Binding-site contacts:
Ligand atom C7 contacts residue ASN11 of chain 1.A at 4.1 Å.
Ligand atom O5 contacts residue ASN11 of chain 1.A at 2.5 Å (h-bond).
Ligand atom C4 contacts residue ASN11 of chain 1.A at 4.3 Å.
Ligand atom C1 contacts residue ASN11 of chain 1.A at 1.4 Å.
Ligand atom N2 contacts residue ASN11 of chain 1.A at 2.9 Å (h-bond).
Ligand atom C5 contacts residue ASN11 of chain 1.A at 3.7 Å.
Ligand atom C2 contacts residue ASN11 of chain 1.A at 2.6 Å.
Ligand atom C3 contacts residue ASN11 of chain 1.A at 3.9 Å.

A protein and the small-molecule ligand that binds it are described below.
Small molecule (SMILES): CC(=O)N[C@H]1[C@H](O[C@H]2[C@H](O)[C@@H](NC(C)=O)CO[C@@H]2CO)O[C@H](CO)[C@@H](O)[C@@H]1O

Sequence of chain 1.A:
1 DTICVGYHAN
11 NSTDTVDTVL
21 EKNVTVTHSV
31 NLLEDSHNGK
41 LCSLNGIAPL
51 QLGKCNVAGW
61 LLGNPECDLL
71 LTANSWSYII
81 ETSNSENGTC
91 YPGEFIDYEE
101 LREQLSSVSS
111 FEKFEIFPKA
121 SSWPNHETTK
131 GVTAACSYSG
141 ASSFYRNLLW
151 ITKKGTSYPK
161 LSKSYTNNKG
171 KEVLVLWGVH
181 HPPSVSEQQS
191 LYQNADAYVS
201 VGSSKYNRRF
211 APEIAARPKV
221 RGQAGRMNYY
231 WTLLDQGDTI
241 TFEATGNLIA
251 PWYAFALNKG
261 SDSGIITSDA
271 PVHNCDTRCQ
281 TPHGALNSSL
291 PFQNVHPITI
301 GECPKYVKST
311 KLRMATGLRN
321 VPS